Sequence of chain 1.A:
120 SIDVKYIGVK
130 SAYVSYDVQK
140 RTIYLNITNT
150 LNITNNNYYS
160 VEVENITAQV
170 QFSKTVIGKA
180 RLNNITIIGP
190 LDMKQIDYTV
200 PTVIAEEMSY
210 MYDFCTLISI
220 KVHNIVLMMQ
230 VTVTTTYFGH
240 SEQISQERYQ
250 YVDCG

A small-molecule ligand and the protein it binds are described below.
Small molecule (SMILES): CC(=O)N[C@@H]1[C@@H](O)[C@H](O)[C@@H](CO)O[C@H]1O

Sequence of chain 1.B:
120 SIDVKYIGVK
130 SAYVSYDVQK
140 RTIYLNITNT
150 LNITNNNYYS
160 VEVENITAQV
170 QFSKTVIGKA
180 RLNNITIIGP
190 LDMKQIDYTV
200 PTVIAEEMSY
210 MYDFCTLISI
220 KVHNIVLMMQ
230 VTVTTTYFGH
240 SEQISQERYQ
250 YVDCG

Binding-site contacts:
Ligand atom O6 contacts residue ASN183 of chain 1.A at 4.5 Å.
Ligand atom C7 contacts residue NAG1 of chain 1.N at 4.2 Å.
Ligand atom O7 contacts residue NAG1 of chain 1.N at 3.2 Å.
Ligand atom C7 contacts residue NAG1 of chain 1.R at 3.8 Å.
Ligand atom C4 contacts residue NAG1 of chain 1.N at 4.3 Å.
Ligand atom C1 contacts residue NAG1 of chain 1.R at 4.2 Å.
Ligand atom C8 contacts residue NAG1 of chain 1.R at 3.1 Å.
Ligand atom C1 contacts residue ASN182 of chain 1.A at 4.3 Å.
Ligand atom O6 contacts residue ASN182 of chain 1.A at 4.4 Å.
Ligand atom O5 contacts residue NAG1 of chain 1.N at 4.4 Å.
Ligand atom C2 contacts residue NAG1 of chain 1.N at 4.4 Å.
Ligand atom C5 contacts residue ASN183 of chain 1.A at 3.6 Å.
Ligand atom O7 contacts residue ASN183 of chain 1.A at 4.4 Å.
Ligand atom C3 contacts residue NAG1 of chain 1.R at 4.3 Å.
Ligand atom O5 contacts residue ASN183 of chain 1.A at 2.3 Å (h-bond).
Ligand atom O3 contacts residue NAG1 of chain 1.N at 4.1 Å.
Ligand atom C4 contacts residue ASN183 of chain 1.A at 4.3 Å.
Ligand atom C2 contacts residue ASN183 of chain 1.A at 2.6 Å.
Ligand atom C3 contacts residue ASN183 of chain 1.A at 3.9 Å.
Ligand atom C1 contacts residue ASN183 of chain 1.A at 1.5 Å.
Ligand atom C6 contacts residue NAG1 of chain 1.N at 4.5 Å.
Ligand atom C5 contacts residue NAG1 of chain 1.R at 4.3 Å.
Ligand atom O5 contacts residue ASN183 of chain 1.B at 4.4 Å.
Ligand atom C7 contacts residue ASN183 of chain 1.A at 3.9 Å.
Ligand atom O5 contacts residue ASN182 of chain 1.A at 4.0 Å.
Ligand atom N2 contacts residue ASN183 of chain 1.A at 3.1 Å (h-bond).
Ligand atom N2 contacts residue NAG1 of chain 1.R at 3.6 Å (h-bond).